Sequence of chain 1.B:
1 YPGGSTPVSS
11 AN

The small molecule below binds the protein below.
Small molecule (SMILES): C/C=C/C(=O)N[C@@H]1[C@@H](O)[C@H](O)[C@@H](CO)S[C@@H]1OP(=O)(O)OP(=O)(O)OC[C@H]1O[C@@H](n2ccc(=O)[nH]c2=O)[C@H](O)[C@@H]1O

Binding-site contacts:
Ligand atom O33 contacts residue THR613 of chain 1.A at 2.9 Å (h-bond).
Ligand atom O04 contacts residue LEU345 of chain 1.A at 3.0 Å (h-bond).
Ligand atom C24 contacts residue HIS593 of chain 1.A at 3.4 Å.
Ligand atom C06 contacts residue THR252 of chain 1.A at 3.1 Å.
Ligand atom C25 contacts residue VAL587 of chain 1.A at 3.5 Å (hydrophobic).
Ligand atom O33 contacts residue HIS612 of chain 1.A at 2.7 Å (h-bond).
Ligand atom C25 contacts residue HIS593 of chain 1.A at 3.5 Å.
Ligand atom S08 contacts residue THR613 of chain 1.A at 3.4 Å (h-bond).
Ligand atom O34 contacts residue LYS534 of chain 1.A at 2.7 Å (salt-bridge).
Ligand atom O33 contacts residue THR614 of chain 1.A at 3.3 Å (h-bond).
Ligand atom C39 contacts residue CYS609 of chain 1.A at 3.0 Å (hydrophobic).
Ligand atom O28 contacts residue LYS590 of chain 1.A at 3.4 Å.
Ligand atom O20 contacts residue HIS593 of chain 1.A at 3.3 Å.
Ligand atom O41 contacts residue SER9 of chain 1.B at 3.4 Å.
Ligand atom O01 contacts residue HIS612 of chain 1.A at 3.1 Å (h-bond).
Ligand atom O20 contacts residue LYS590 of chain 1.A at 2.8 Å (salt-bridge).
Ligand atom O10 contacts residue THR613 of chain 1.A at 3.0 Å (h-bond).
Ligand atom N36 contacts residue HIS612 of chain 1.A at 3.1 Å (h-bond).
Ligand atom O30 contacts residue THR6 of chain 1.B at 3.1 Å.
Ligand atom O29 contacts residue ALA588 of chain 1.A at 2.8 Å (h-bond).
Ligand atom S08 contacts residue SER9 of chain 1.B at 3.3 Å (h-bond).
Ligand atom O29 contacts residue ARG596 of chain 1.A at 3.1 Å (salt-bridge).
Ligand atom C27 contacts residue ALA588 of chain 1.A at 3.5 Å (hydrophobic).
Ligand atom O32 contacts residue GLN531 of chain 1.A at 2.9 Å (h-bond).
Ligand atom O29 contacts residue VAL587 of chain 1.A at 3.4 Å.
Ligand atom C39 contacts residue TYR533 of chain 1.A at 3.2 Å (hydrophobic).
Ligand atom N26 contacts residue ALA588 of chain 1.A at 2.6 Å (h-bond).
Ligand atom O14 contacts residue VAL8 of chain 1.B at 3.5 Å.
Ligand atom O31 contacts residue SER9 of chain 1.B at 3.0 Å (h-bond).
Ligand atom O10 contacts residue HIS612 of chain 1.A at 3.5 Å.
Ligand atom C38 contacts residue CYS609 of chain 1.A at 3.2 Å (hydrophobic).
Ligand atom N26 contacts residue HIS593 of chain 1.A at 3.2 Å.
Ligand atom C19 contacts residue ASP617 of chain 1.A at 3.3 Å.
Ligand atom C05 contacts residue THR613 of chain 1.A at 3.2 Å.
Ligand atom O20 contacts residue ASP617 of chain 1.A at 2.7 Å (salt-bridge).
Ligand atom C40 contacts residue CYS609 of chain 1.A at 1.8 Å (hydrophobic).
Ligand atom O18 contacts residue LYS590 of chain 1.A at 2.9 Å (salt-bridge).
Ligand atom O28 contacts residue ALA588 of chain 1.A at 3.5 Å (h-bond).
Ligand atom O07 contacts residue THR252 of chain 1.A at 2.8 Å (h-bond).
Ligand atom C40 contacts residue TYR533 of chain 1.A at 3.4 Å (hydrophobic).

Sequence of chain 1.A:
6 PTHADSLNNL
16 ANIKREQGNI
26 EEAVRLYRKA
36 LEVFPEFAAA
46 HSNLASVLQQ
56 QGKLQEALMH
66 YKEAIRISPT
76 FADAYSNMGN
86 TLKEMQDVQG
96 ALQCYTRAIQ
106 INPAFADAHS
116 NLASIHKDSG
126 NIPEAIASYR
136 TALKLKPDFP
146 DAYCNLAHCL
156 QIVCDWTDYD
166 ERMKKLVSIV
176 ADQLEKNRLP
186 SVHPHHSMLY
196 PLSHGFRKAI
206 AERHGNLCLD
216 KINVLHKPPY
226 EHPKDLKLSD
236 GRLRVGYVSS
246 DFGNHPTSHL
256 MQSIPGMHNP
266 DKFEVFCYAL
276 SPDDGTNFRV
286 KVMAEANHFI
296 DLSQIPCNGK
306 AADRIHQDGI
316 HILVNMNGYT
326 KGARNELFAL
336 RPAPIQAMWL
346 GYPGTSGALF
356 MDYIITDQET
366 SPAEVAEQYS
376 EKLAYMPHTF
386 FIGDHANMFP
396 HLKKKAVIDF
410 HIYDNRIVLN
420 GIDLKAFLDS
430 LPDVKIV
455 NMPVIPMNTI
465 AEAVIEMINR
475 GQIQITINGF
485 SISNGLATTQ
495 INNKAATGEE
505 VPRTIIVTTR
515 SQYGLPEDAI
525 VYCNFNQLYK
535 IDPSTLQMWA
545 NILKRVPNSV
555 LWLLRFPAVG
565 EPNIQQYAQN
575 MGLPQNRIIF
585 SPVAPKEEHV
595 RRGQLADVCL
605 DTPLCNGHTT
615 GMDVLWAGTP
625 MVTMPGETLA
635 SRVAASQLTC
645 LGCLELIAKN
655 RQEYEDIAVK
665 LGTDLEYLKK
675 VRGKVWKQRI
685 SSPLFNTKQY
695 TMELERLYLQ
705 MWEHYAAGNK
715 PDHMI